Sequence of chain 1.A:
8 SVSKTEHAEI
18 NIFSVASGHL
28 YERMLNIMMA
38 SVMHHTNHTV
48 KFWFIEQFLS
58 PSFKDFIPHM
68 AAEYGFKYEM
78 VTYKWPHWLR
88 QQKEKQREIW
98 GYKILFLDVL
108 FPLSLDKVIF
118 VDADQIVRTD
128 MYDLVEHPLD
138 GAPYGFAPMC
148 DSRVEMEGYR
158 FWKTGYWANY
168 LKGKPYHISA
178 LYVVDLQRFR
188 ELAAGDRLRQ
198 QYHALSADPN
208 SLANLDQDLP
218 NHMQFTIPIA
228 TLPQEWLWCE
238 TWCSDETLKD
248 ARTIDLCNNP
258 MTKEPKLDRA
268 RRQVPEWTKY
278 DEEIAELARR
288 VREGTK

A protein and the small-molecule ligand that binds it are described below.
Small molecule (SMILES): OCCCO

Binding-site contacts:
Ligand atom O3 contacts residue GLN197 of chain 1.A at 4.5 Å.
Ligand atom O1 contacts residue ARG194 of chain 1.A at 4.3 Å.
Ligand atom C1 contacts residue GLN197 of chain 1.A at 4.2 Å.
Ligand atom C3 contacts residue GLN197 of chain 1.A at 4.5 Å.
Ligand atom O1 contacts residue GLN197 of chain 1.A at 3.9 Å.
Ligand atom O3 contacts residue GLN198 of chain 1.A at 3.9 Å.
Ligand atom C2 contacts residue GLN197 of chain 1.A at 3.9 Å.
Ligand atom O1 contacts residue ASP193 of chain 1.A at 4.4 Å.